Binding-site contacts:
Ligand atom C7 contacts residue ALA177 of chain 1.A at 4.2 Å (hydrophobic).
Ligand atom C3 contacts residue ASN176 of chain 1.A at 3.8 Å.
Ligand atom C3 contacts residue GLN54 of chain 1.A at 3.8 Å.
Ligand atom C8 contacts residue ALA177 of chain 1.A at 4.2 Å (hydrophobic).
Ligand atom O5 contacts residue ASN176 of chain 1.A at 2.4 Å (h-bond).
Ligand atom O4 contacts residue ASN174 of chain 1.A at 3.0 Å (h-bond).
Ligand atom C7 contacts residue ASN176 of chain 1.A at 3.6 Å.
Ligand atom C4 contacts residue ASN176 of chain 1.A at 4.2 Å.
Ligand atom C5 contacts residue LYS173 of chain 1.A at 3.2 Å.
Ligand atom C4 contacts residue GLN54 of chain 1.A at 4.1 Å.
Ligand atom O4 contacts residue GLN54 of chain 1.A at 4.0 Å.
Ligand atom O3 contacts residue GLN54 of chain 1.A at 2.5 Å (h-bond).
Ligand atom C4 contacts residue LYS173 of chain 1.A at 3.4 Å.
Ligand atom O3 contacts residue ASN174 of chain 1.A at 3.8 Å.
Ligand atom C4 contacts residue ASN174 of chain 1.A at 4.1 Å.
Ligand atom C2 contacts residue ASN176 of chain 1.A at 2.5 Å.
Ligand atom C5 contacts residue ASN176 of chain 1.A at 3.7 Å.
Ligand atom C6 contacts residue LYS173 of chain 1.A at 2.8 Å.
Ligand atom N2 contacts residue ALA177 of chain 1.A at 4.1 Å.
Ligand atom O4 contacts residue LYS173 of chain 1.A at 3.0 Å (salt-bridge).
Ligand atom C1 contacts residue ASN176 of chain 1.A at 1.4 Å.
Ligand atom O7 contacts residue ASN176 of chain 1.A at 3.5 Å (h-bond).
Ligand atom N2 contacts residue ASN176 of chain 1.A at 2.9 Å (h-bond).

Sequence of chain 1.A:
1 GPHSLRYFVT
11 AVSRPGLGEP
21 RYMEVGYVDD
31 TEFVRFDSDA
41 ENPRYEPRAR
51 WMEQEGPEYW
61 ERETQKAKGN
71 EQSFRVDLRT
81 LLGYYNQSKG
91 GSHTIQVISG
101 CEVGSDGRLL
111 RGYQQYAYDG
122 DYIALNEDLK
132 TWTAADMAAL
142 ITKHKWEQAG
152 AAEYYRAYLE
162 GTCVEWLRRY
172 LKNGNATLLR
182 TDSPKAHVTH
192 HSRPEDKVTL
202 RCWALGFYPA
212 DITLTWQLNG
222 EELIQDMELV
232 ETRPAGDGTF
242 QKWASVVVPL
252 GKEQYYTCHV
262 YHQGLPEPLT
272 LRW

A small-molecule ligand and the protein it binds are described below.
Small molecule (SMILES): CC(=O)N[C@H]1[C@H](O[C@H]2[C@H](O)[C@@H](NC(C)=O)CO[C@@H]2CO[C@H]2O[C@@H](C)[C@@H](O)[C@@H](O)[C@@H]2O)O[C@H](CO)[C@@H](O)[C@@H]1O